Binding-site contacts:
Ligand atom C11 contacts residue VAL98 of chain 1.A at 4.2 Å (hydrophobic).
Ligand atom C18 contacts residue GLU101 of chain 1.A at 3.2 Å.
Ligand atom C10 contacts residue LEU49 of chain 1.A at 4.0 Å (hydrophobic).
Ligand atom C08 contacts residue GLU101 of chain 1.A at 4.1 Å.
Ligand atom O02 contacts residue LYS46 of chain 1.A at 4.4 Å.
Ligand atom C24 contacts residue ARG102 of chain 1.A at 3.6 Å.
Ligand atom C27 contacts residue LEU49 of chain 1.A at 3.8 Å (hydrophobic).
Ligand atom C22 contacts residue PRO105 of chain 1.A at 4.1 Å (hydrophobic).
Ligand atom C15 contacts residue GLY103 of chain 1.A at 4.1 Å.
Ligand atom C06 contacts residue TRP50 of chain 1.A at 4.5 Å (hydrophobic).
Ligand atom O01 contacts residue GLU101 of chain 1.A at 4.1 Å.
Ligand atom C20 contacts residue PRO105 of chain 1.A at 3.8 Å (hydrophobic).
Ligand atom C11 contacts residue ARG102 of chain 1.A at 4.0 Å.
Ligand atom N03 contacts residue GLU101 of chain 1.A at 3.0 Å (salt-bridge).
Ligand atom C15 contacts residue PRO105 of chain 1.A at 4.5 Å (hydrophobic).
Ligand atom C05 contacts residue TRP50 of chain 1.A at 4.5 Å (hydrophobic).
Ligand atom C15 contacts residue TRP50 of chain 1.A at 3.5 Å (hydrophobic).
Ligand atom C26 contacts residue GLU101 of chain 1.A at 3.3 Å.
Ligand atom C28 contacts residue GLU101 of chain 1.A at 3.8 Å.
Ligand atom C29 contacts residue GLU101 of chain 1.A at 3.8 Å.
Ligand atom O02 contacts residue ASP36 of chain 1.A at 2.9 Å (salt-bridge).
Ligand atom C05 contacts residue ARG102 of chain 1.A at 4.3 Å.
Ligand atom C20 contacts residue TRP50 of chain 1.A at 3.9 Å (hydrophobic).
Ligand atom C25 contacts residue ASP36 of chain 1.A at 3.9 Å.
Ligand atom C13 contacts residue GLU101 of chain 1.A at 3.9 Å.
Ligand atom C23 contacts residue LEU49 of chain 1.A at 3.6 Å (hydrophobic).
Ligand atom O01 contacts residue ARG102 of chain 1.A at 3.4 Å (salt-bridge).
Ligand atom C06 contacts residue VAL98 of chain 1.A at 4.3 Å (hydrophobic).
Ligand atom C24 contacts residue GLU101 of chain 1.A at 4.1 Å.
Ligand atom C17 contacts residue TRP50 of chain 1.A at 4.3 Å (hydrophobic).
Ligand atom C15 contacts residue VAL98 of chain 1.A at 3.7 Å (hydrophobic).
Ligand atom C25 contacts residue TRP50 of chain 1.A at 4.5 Å (hydrophobic).
Ligand atom C19 contacts residue LEU49 of chain 1.A at 3.7 Å (hydrophobic).
Ligand atom C16 contacts residue GLU101 of chain 1.A at 3.5 Å.
Ligand atom C17 contacts residue PRO105 of chain 1.A at 4.4 Å (hydrophobic).
Ligand atom C20 contacts residue GLY103 of chain 1.A at 4.4 Å.
Ligand atom C18 contacts residue ARG102 of chain 1.A at 4.0 Å.
Ligand atom C12 contacts residue GLU101 of chain 1.A at 3.8 Å.
Ligand atom C21 contacts residue ARG102 of chain 1.A at 3.6 Å.

Sequence of chain 1.A:
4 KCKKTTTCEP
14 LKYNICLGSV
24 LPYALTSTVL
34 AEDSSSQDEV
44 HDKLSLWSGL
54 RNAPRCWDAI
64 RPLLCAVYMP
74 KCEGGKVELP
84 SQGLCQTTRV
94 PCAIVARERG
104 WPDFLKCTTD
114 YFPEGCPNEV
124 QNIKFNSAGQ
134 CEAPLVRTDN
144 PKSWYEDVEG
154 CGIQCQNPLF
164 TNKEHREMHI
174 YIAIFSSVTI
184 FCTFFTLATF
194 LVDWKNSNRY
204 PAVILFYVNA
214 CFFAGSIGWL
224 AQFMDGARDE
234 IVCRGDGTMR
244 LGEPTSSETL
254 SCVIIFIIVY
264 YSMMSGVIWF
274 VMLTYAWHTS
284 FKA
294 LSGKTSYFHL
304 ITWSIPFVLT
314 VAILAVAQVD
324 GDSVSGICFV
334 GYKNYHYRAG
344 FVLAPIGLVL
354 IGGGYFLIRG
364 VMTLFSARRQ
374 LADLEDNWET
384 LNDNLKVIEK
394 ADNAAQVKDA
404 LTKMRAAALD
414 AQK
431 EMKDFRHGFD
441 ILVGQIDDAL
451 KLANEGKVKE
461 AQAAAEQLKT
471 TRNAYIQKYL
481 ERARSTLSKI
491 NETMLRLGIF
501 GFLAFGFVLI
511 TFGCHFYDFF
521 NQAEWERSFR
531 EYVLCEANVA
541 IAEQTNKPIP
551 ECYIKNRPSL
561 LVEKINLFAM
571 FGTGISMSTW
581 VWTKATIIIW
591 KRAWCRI

This protein binds this small molecule.
Small molecule (SMILES): CC1=C2C[C@H]3[C@@H](CC=C4C[C@@H](O)CC[C@@]43C)[C@@H]2CC[C@]12O[C@@H]1C[C@H](C)CN[C@H]1[C@H]2C